Binding-site contacts:
Ligand atom O07 contacts residue ASP150 of chain 1.A at 3.1 Å (salt-bridge).
Ligand atom N05 contacts residue LEU113 of chain 1.A at 3.8 Å.
Ligand atom C10 contacts residue LEU104 of chain 1.A at 4.1 Å (hydrophobic).
Ligand atom C06 contacts residue THR53 of chain 1.A at 3.8 Å.
Ligand atom N08 contacts residue SER52 of chain 1.A at 2.9 Å (h-bond).
Ligand atom C03 contacts residue LEU113 of chain 1.A at 4.0 Å (hydrophobic).
Ligand atom O16 contacts residue TRP102 of chain 1.A at 3.1 Å.
Ligand atom N15 contacts residue LEU104 of chain 1.A at 3.6 Å.
Ligand atom O16 contacts residue VAL103 of chain 1.A at 3.9 Å.
Ligand atom C06 contacts residue LEU113 of chain 1.A at 3.9 Å (hydrophobic).
Ligand atom O17 contacts residue ASN41 of chain 1.A at 3.6 Å.
Ligand atom C01 contacts residue TRP51 of chain 1.A at 3.3 Å (hydrophobic).
Ligand atom C13 contacts residue MET108 of chain 1.A at 3.6 Å (hydrophobic).
Ligand atom C10 contacts residue LEU113 of chain 1.A at 3.7 Å (hydrophobic).
Ligand atom C13 contacts residue PRO105 of chain 1.A at 3.5 Å (hydrophobic).
Ligand atom C12 contacts residue MET108 of chain 1.A at 3.3 Å (hydrophobic).
Ligand atom N05 contacts residue LEU54 of chain 1.A at 3.9 Å.
Ligand atom C02 contacts residue TRP51 of chain 1.A at 3.9 Å (hydrophobic).
Ligand atom C06 contacts residue SER52 of chain 1.A at 3.6 Å.
Ligand atom O16 contacts residue ASN41 of chain 1.A at 3.3 Å (h-bond).
Ligand atom N08 contacts residue TRP51 of chain 1.A at 3.5 Å.
Ligand atom O16 contacts residue LEU104 of chain 1.A at 3.1 Å.
Ligand atom C11 contacts residue MET108 of chain 1.A at 3.9 Å (hydrophobic).
Ligand atom C14 contacts residue PRO105 of chain 1.A at 3.6 Å (hydrophobic).
Ligand atom C01 contacts residue SER52 of chain 1.A at 3.8 Å.
Ligand atom C04 contacts residue LEU113 of chain 1.A at 3.9 Å (hydrophobic).
Ligand atom O07 contacts residue THR53 of chain 1.A at 3.1 Å (h-bond).
Ligand atom O07 contacts residue SER52 of chain 1.A at 3.7 Å.
Ligand atom C01 contacts residue TRP102 of chain 1.A at 3.8 Å (hydrophobic).
Ligand atom C01 contacts residue ASN41 of chain 1.A at 3.7 Å.
Ligand atom O17 contacts residue VAL103 of chain 1.A at 3.5 Å (h-bond).
Ligand atom O17 contacts residue LEU104 of chain 1.A at 3.5 Å.
Ligand atom C02 contacts residue SER52 of chain 1.A at 3.6 Å.
Ligand atom C06 contacts residue ASP150 of chain 1.A at 3.8 Å.
Ligand atom O17 contacts residue PRO105 of chain 1.A at 3.0 Å.
Ligand atom C12 contacts residue PRO105 of chain 1.A at 4.0 Å (hydrophobic).
Ligand atom N15 contacts residue ASN41 of chain 1.A at 3.6 Å.
Ligand atom N08 contacts residue LEU113 of chain 1.A at 4.0 Å.
Ligand atom C09 contacts residue PRO105 of chain 1.A at 4.0 Å (hydrophobic).
Ligand atom O07 contacts residue LEU54 of chain 1.A at 3.4 Å (h-bond).

The protein below binds the small molecule below.
Small molecule (SMILES): Cc1[nH]c(=O)nc(-c2ccccc2)c1[N+](=O)[O-]

Sequence of chain 1.A:
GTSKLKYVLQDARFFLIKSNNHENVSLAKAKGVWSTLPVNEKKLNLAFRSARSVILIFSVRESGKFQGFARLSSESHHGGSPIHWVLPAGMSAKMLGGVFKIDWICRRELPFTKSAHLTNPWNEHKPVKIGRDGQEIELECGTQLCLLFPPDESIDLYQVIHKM